Binding-site contacts:
Ligand atom C8 contacts residue VAL138 of chain 1.A at 4.3 Å (hydrophobic).
Ligand atom O5 contacts residue NAG1 of chain 1.M at 4.3 Å.
Ligand atom C7 contacts residue SER308 of chain 1.A at 3.7 Å.
Ligand atom C5 contacts residue ASN146 of chain 1.A at 3.7 Å.
Ligand atom C4 contacts residue ARG246 of chain 1.A at 4.3 Å.
Ligand atom C8 contacts residue SER308 of chain 1.A at 3.6 Å.
Ligand atom O4 contacts residue VAL307 of chain 1.A at 4.0 Å.
Ligand atom C1 contacts residue VAL307 of chain 1.A at 3.8 Å (hydrophobic).
Ligand atom C3 contacts residue ASN146 of chain 1.A at 3.7 Å.
Ligand atom C2 contacts residue SER308 of chain 1.A at 3.7 Å.
Ligand atom O6 contacts residue LYS136 of chain 1.A at 3.4 Å (salt-bridge).
Ligand atom C6 contacts residue LYS136 of chain 1.A at 3.8 Å.
Ligand atom C3 contacts residue CYS306 of chain 1.A at 4.3 Å (hydrophobic).
Ligand atom C5 contacts residue NAG1 of chain 1.M at 4.0 Å.
Ligand atom O7 contacts residue PRO96 of chain 1.A at 3.9 Å.
Ligand atom C7 contacts residue ASN146 of chain 1.A at 3.5 Å.
Ligand atom C4 contacts residue VAL307 of chain 1.A at 3.9 Å (hydrophobic).
Ligand atom C3 contacts residue SER308 of chain 1.A at 4.0 Å.
Ligand atom O3 contacts residue ARG246 of chain 1.A at 3.6 Å (salt-bridge).
Ligand atom O3 contacts residue VAL307 of chain 1.A at 4.2 Å.
Ligand atom O5 contacts residue ASN146 of chain 1.A at 2.4 Å (h-bond).
Ligand atom C4 contacts residue ASP95 of chain 1.A at 4.0 Å.
Ligand atom C4 contacts residue ASN146 of chain 1.A at 4.2 Å.
Ligand atom C5 contacts residue VAL307 of chain 1.A at 3.8 Å (hydrophobic).
Ligand atom O7 contacts residue ASN146 of chain 1.A at 3.8 Å.
Ligand atom N2 contacts residue SER308 of chain 1.A at 2.8 Å (h-bond).
Ligand atom O5 contacts residue VAL307 of chain 1.A at 4.2 Å.
Ligand atom C1 contacts residue ASN146 of chain 1.A at 1.4 Å.
Ligand atom C3 contacts residue VAL307 of chain 1.A at 3.3 Å (hydrophobic).
Ligand atom C8 contacts residue LEU145 of chain 1.A at 4.1 Å (hydrophobic).
Ligand atom O3 contacts residue CYS306 of chain 1.A at 3.4 Å (h-bond).
Ligand atom C2 contacts residue VAL307 of chain 1.A at 4.0 Å (hydrophobic).
Ligand atom O5 contacts residue LYS136 of chain 1.A at 3.6 Å (salt-bridge).
Ligand atom N2 contacts residue ASN146 of chain 1.A at 2.8 Å (h-bond).
Ligand atom O6 contacts residue NAG1 of chain 1.M at 3.7 Å.
Ligand atom C1 contacts residue SER308 of chain 1.A at 3.9 Å.
Ligand atom O4 contacts residue ARG246 of chain 1.A at 3.4 Å (salt-bridge).
Ligand atom C5 contacts residue LYS136 of chain 1.A at 4.3 Å.
Ligand atom C8 contacts residue ASN244 of chain 1.A at 4.0 Å.
Ligand atom C2 contacts residue ASN146 of chain 1.A at 2.4 Å.

This protein binds this small molecule.
Small molecule (SMILES): CC(=O)N[C@@H]1[C@@H](O)[C@H](O)[C@@H](CO)O[C@H]1O

Sequence of chain 1.A:
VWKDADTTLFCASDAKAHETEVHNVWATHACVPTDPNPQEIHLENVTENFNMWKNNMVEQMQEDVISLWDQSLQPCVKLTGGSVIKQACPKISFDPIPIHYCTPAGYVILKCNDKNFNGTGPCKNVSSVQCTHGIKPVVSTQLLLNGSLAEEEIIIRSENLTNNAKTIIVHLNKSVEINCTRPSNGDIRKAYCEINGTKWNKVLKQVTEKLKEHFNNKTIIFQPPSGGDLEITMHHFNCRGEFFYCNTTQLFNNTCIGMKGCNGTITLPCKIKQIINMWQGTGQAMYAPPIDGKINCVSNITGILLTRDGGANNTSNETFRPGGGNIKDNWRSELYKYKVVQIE